This small molecule binds to this protein.
Small molecule (SMILES): Nc1ccc([C@@H]2N[C@H](CO)[C@@H](O)[C@H]2O)cc1

Sequence of chain 1.B:
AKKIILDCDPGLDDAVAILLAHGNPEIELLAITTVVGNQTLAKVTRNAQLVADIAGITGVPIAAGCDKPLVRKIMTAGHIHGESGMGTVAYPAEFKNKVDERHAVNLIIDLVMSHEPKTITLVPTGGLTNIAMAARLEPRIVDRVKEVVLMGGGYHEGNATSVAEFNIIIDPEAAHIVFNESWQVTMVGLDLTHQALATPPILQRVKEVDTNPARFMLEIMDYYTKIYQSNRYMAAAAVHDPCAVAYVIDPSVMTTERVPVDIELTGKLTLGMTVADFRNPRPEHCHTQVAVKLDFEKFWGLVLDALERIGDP

Binding-site contacts:
Ligand atom C4' contacts residue ASN167 of chain 1.B at 3.5 Å.
Ligand atom N5 contacts residue ARG232 of chain 1.B at 3.7 Å.
Ligand atom C4' contacts residue MET151 of chain 1.B at 3.6 Å (hydrophobic).
Ligand atom O3' contacts residue ASP13 of chain 1.B at 3.8 Å.
Ligand atom C2 contacts residue HIS81 of chain 1.B at 3.7 Å.
Ligand atom C3' contacts residue MET151 of chain 1.B at 3.7 Å (hydrophobic).
Ligand atom C3' contacts residue ASP13 of chain 1.B at 3.4 Å.
Ligand atom N4' contacts residue PHE166 of chain 1.B at 3.8 Å.
Ligand atom O3' contacts residue ASP241 of chain 1.B at 2.6 Å (salt-bridge).
Ligand atom O3' contacts residue THR125 of chain 1.B at 3.0 Å (h-bond).
Ligand atom O2' contacts residue ASP14 of chain 1.B at 3.4 Å (salt-bridge).
Ligand atom C1 contacts residue HIS81 of chain 1.B at 3.8 Å.
Ligand atom C6 contacts residue ILE80 of chain 1.B at 3.7 Å (hydrophobic).
Ligand atom O3' contacts residue CA1 of chain 1.G at 2.5 Å.
Ligand atom C2' contacts residue ASP13 of chain 1.B at 3.3 Å.
Ligand atom O5' contacts residue ASN159 of chain 1.B at 3.0 Å (h-bond).
Ligand atom C3 contacts residue ASN38 of chain 1.B at 3.3 Å.
Ligand atom O3' contacts residue MET151 of chain 1.B at 3.8 Å.
Ligand atom O2' contacts residue ASP241 of chain 1.B at 3.3 Å (salt-bridge).
Ligand atom O2' contacts residue CA1 of chain 1.G at 2.7 Å.
Ligand atom O5' contacts residue PHE166 of chain 1.B at 3.9 Å.
Ligand atom O2' contacts residue ASN38 of chain 1.B at 3.2 Å (h-bond).
Ligand atom C5 contacts residue ILE80 of chain 1.B at 3.6 Å (hydrophobic).
Ligand atom C5' contacts residue GLU165 of chain 1.B at 3.2 Å.
Ligand atom O3' contacts residue ASN167 of chain 1.B at 3.3 Å (h-bond).
Ligand atom C5' contacts residue MET151 of chain 1.B at 3.7 Å (hydrophobic).
Ligand atom N4' contacts residue ASN167 of chain 1.B at 2.9 Å (h-bond).
Ligand atom C1' contacts residue ASN38 of chain 1.B at 3.5 Å.
Ligand atom C5' contacts residue HIS240 of chain 1.B at 3.8 Å.
Ligand atom O2' contacts residue ASP13 of chain 1.B at 2.8 Å (salt-bridge).
Ligand atom C3 contacts residue HIS81 of chain 1.B at 3.7 Å.
Ligand atom C2 contacts residue ASN38 of chain 1.B at 3.6 Å.
Ligand atom N4' contacts residue GLU165 of chain 1.B at 3.6 Å (salt-bridge).
Ligand atom C3' contacts residue ASP241 of chain 1.B at 3.3 Å.
Ligand atom C3' contacts residue CA1 of chain 1.G at 3.6 Å.
Ligand atom C4' contacts residue GLU165 of chain 1.B at 3.3 Å.
Ligand atom N5 contacts residue ILE80 of chain 1.B at 3.1 Å.
Ligand atom C2' contacts residue CA1 of chain 1.G at 3.7 Å.
Ligand atom O5' contacts residue GLU165 of chain 1.B at 2.5 Å (salt-bridge).
Ligand atom C4 contacts residue ILE80 of chain 1.B at 3.9 Å (hydrophobic).